The protein below binds the small molecule below.
Small molecule (SMILES): CC(=O)N[C@@H]1[C@@H](O)[C@H](O)[C@@H](CO)O[C@H]1O

Binding-site contacts:
Ligand atom C3 contacts residue ASN154 of chain 40.A at 3.8 Å.
Ligand atom N2 contacts residue ASN154 of chain 40.A at 2.9 Å (h-bond).
Ligand atom C7 contacts residue ASN154 of chain 40.A at 3.5 Å.
Ligand atom C1 contacts residue ASN154 of chain 40.A at 1.4 Å.
Ligand atom C4 contacts residue ASN154 of chain 40.A at 4.2 Å.
Ligand atom C1 contacts residue SER156 of chain 40.A at 4.3 Å.
Ligand atom O5 contacts residue ASN154 of chain 40.A at 2.4 Å (h-bond).
Ligand atom O7 contacts residue ASN154 of chain 40.A at 3.8 Å.
Ligand atom C5 contacts residue ASN154 of chain 40.A at 3.7 Å.
Ligand atom C8 contacts residue ASN154 of chain 40.A at 4.2 Å.
Ligand atom C2 contacts residue ASN154 of chain 40.A at 2.5 Å.

Sequence of chain 40.A:
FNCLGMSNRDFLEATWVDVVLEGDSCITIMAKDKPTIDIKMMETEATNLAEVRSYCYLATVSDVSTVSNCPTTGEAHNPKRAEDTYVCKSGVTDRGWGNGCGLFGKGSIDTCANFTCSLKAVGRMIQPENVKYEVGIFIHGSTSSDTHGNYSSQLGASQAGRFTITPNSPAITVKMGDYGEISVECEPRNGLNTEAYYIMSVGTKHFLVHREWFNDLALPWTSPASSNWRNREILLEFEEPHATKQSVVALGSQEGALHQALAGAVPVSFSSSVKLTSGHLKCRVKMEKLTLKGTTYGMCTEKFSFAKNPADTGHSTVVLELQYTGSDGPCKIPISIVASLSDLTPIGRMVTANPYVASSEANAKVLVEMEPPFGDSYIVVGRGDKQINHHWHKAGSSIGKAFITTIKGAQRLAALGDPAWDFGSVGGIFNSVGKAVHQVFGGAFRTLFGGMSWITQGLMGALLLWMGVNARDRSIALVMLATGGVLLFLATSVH